This small molecule binds to this protein.
Small molecule (SMILES): CC(=O)Nc1nc2ccc(Cl)cc2s1

Sequence of chain 1.B:
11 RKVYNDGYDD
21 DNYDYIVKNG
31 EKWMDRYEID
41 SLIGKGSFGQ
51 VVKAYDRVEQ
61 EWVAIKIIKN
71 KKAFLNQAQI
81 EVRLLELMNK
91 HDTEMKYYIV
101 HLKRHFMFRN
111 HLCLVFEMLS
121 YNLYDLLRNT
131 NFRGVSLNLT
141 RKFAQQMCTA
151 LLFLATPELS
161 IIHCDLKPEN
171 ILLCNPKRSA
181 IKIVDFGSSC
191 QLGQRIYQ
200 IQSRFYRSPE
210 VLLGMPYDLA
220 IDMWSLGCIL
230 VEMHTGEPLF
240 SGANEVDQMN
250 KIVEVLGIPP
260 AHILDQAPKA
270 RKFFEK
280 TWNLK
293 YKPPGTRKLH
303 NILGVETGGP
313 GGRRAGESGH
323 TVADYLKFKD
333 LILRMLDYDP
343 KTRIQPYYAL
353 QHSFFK

Binding-site contacts:
Ligand atom NAH contacts residue MET118 of chain 1.B at 3.6 Å.
Ligand atom CAM contacts residue ALA64 of chain 1.B at 3.8 Å (hydrophobic).
Ligand atom CAM contacts residue GLU117 of chain 1.B at 4.3 Å.
Ligand atom NAG contacts residue ALA64 of chain 1.B at 4.2 Å.
Ligand atom CAE contacts residue PHE116 of chain 1.B at 4.4 Å (hydrophobic).
Ligand atom OAB contacts residue MET118 of chain 1.B at 3.9 Å.
Ligand atom CAL contacts residue MET118 of chain 1.B at 4.2 Å (hydrophobic).
Ligand atom CAD contacts residue VAL184 of chain 1.B at 4.4 Å (hydrophobic).
Ligand atom CAF contacts residue VAL51 of chain 1.B at 4.1 Å (hydrophobic).
Ligand atom CAD contacts residue ALA64 of chain 1.B at 4.0 Å (hydrophobic).
Ligand atom CAL contacts residue LEU172 of chain 1.B at 3.8 Å (hydrophobic).
Ligand atom CLAC contacts residue PHE116 of chain 1.B at 3.7 Å.
Ligand atom CAM contacts residue LEU172 of chain 1.B at 3.8 Å (hydrophobic).
Ligand atom CAA contacts residue ILE43 of chain 1.B at 4.0 Å (hydrophobic).
Ligand atom SAI contacts residue LEU172 of chain 1.B at 4.0 Å.
Ligand atom CAD contacts residue PHE116 of chain 1.B at 3.7 Å (hydrophobic).
Ligand atom NAG contacts residue LEU172 of chain 1.B at 3.8 Å.
Ligand atom CAJ contacts residue LEU119 of chain 1.B at 3.7 Å (hydrophobic).
Ligand atom NAG contacts residue LEU119 of chain 1.B at 3.2 Å (h-bond).
Ligand atom CAD contacts residue VAL100 of chain 1.B at 4.2 Å (hydrophobic).
Ligand atom CAL contacts residue ILE43 of chain 1.B at 4.2 Å (hydrophobic).
Ligand atom OAB contacts residue LEU119 of chain 1.B at 3.7 Å.
Ligand atom NAH contacts residue LEU172 of chain 1.B at 4.4 Å.
Ligand atom CAN contacts residue LEU172 of chain 1.B at 4.0 Å (hydrophobic).
Ligand atom CAE contacts residue LEU119 of chain 1.B at 4.0 Å (hydrophobic).
Ligand atom CAE contacts residue ALA64 of chain 1.B at 3.7 Å (hydrophobic).
Ligand atom CAJ contacts residue MET118 of chain 1.B at 4.0 Å (hydrophobic).
Ligand atom NAH contacts residue LEU119 of chain 1.B at 2.9 Å (h-bond).
Ligand atom CAE contacts residue GLU117 of chain 1.B at 3.3 Å.
Ligand atom CAM contacts residue LEU119 of chain 1.B at 4.0 Å (hydrophobic).
Ligand atom CAJ contacts residue ILE43 of chain 1.B at 4.2 Å (hydrophobic).
Ligand atom OAB contacts residue SER120 of chain 1.B at 4.1 Å.
Ligand atom SAI contacts residue ILE43 of chain 1.B at 3.9 Å.
Ligand atom CAL contacts residue LEU119 of chain 1.B at 3.6 Å (hydrophobic).
Ligand atom CAJ contacts residue SER120 of chain 1.B at 4.1 Å.
Ligand atom CAN contacts residue ALA64 of chain 1.B at 4.2 Å (hydrophobic).
Ligand atom NAG contacts residue MET118 of chain 1.B at 4.0 Å.
Ligand atom CAD contacts residue GLU117 of chain 1.B at 4.0 Å.
Ligand atom NAH contacts residue ILE43 of chain 1.B at 4.3 Å.
Ligand atom NAH contacts residue SER120 of chain 1.B at 3.8 Å.